This protein binds this small molecule.
Small molecule (SMILES): CC(C)C[C@H](NC(=O)[C@@H](N)[C@@H](C)O)C(=O)N[C@H](C(=O)N[C@@H](CO)C(=O)N[C@@H](CS)C(=O)N[C@@H](CC(N)=O)C(=O)N[C@H](C(=O)N[C@@H](CO)C(=O)N[C@H](C(=O)O)C(C)C)[C@@H](C)O)[C@@H](C)O

Binding-site contacts:
Ligand atom CB contacts residue GLU63 of chain 1.A at 3.6 Å.
Ligand atom OXT contacts residue LYS146 of chain 1.A at 2.9 Å (salt-bridge).
Ligand atom O contacts residue TRP147 of chain 1.A at 2.9 Å (h-bond).
Ligand atom CD2 contacts residue TYR99 of chain 1.A at 3.1 Å (hydrophobic).
Ligand atom OG1 contacts residue LYS66 of chain 1.A at 3.5 Å (salt-bridge).
Ligand atom CA contacts residue TYR7 of chain 1.A at 3.4 Å (hydrophobic).
Ligand atom CA contacts residue TYR171 of chain 1.A at 3.4 Å (hydrophobic).
Ligand atom C contacts residue ASP77 of chain 1.A at 3.5 Å.
Ligand atom N contacts residue TYR99 of chain 1.A at 3.1 Å (h-bond).
Ligand atom N contacts residue TYR171 of chain 1.A at 2.6 Å (h-bond).
Ligand atom CB contacts residue ASP77 of chain 1.A at 3.5 Å.
Ligand atom O contacts residue THR73 of chain 1.A at 3.4 Å.
Ligand atom CD1 contacts residue GLU63 of chain 1.A at 3.5 Å.
Ligand atom CA contacts residue ASP77 of chain 1.A at 3.2 Å.
Ligand atom N contacts residue GLU63 of chain 1.A at 2.8 Å (salt-bridge).
Ligand atom CD1 contacts residue VAL67 of chain 1.A at 3.4 Å (hydrophobic).
Ligand atom OXT contacts residue TYR84 of chain 1.A at 2.9 Å (h-bond).
Ligand atom OG contacts residue ASP77 of chain 1.A at 3.0 Å (salt-bridge).
Ligand atom CA contacts residue GLU63 of chain 1.A at 3.2 Å.
Ligand atom C contacts residue GLU63 of chain 1.A at 3.4 Å.
Ligand atom CG2 contacts residue ASP77 of chain 1.A at 3.5 Å.
Ligand atom OG1 contacts residue GLU63 of chain 1.A at 2.7 Å (salt-bridge).
Ligand atom N contacts residue TYR7 of chain 1.A at 2.6 Å (h-bond).
Ligand atom O contacts residue LYS66 of chain 1.A at 2.8 Å (salt-bridge).
Ligand atom OXT contacts residue THR143 of chain 1.A at 3.1 Å (h-bond).
Ligand atom OG contacts residue VAL76 of chain 1.A at 3.3 Å.
Ligand atom C contacts residue TYR7 of chain 1.A at 3.3 Å (hydrophobic).
Ligand atom O contacts residue THR80 of chain 1.A at 3.5 Å.
Ligand atom N contacts residue TYR159 of chain 1.A at 3.5 Å.
Ligand atom CG contacts residue GLU63 of chain 1.A at 3.4 Å.
Ligand atom CG2 contacts residue TYR99 of chain 1.A at 3.3 Å (hydrophobic).
Ligand atom C contacts residue LYS146 of chain 1.A at 3.1 Å.
Ligand atom O contacts residue TYR7 of chain 1.A at 3.4 Å (h-bond).
Ligand atom CA contacts residue TYR99 of chain 1.A at 3.4 Å (hydrophobic).
Ligand atom N contacts residue ASP77 of chain 1.A at 2.9 Å (salt-bridge).
Ligand atom O contacts residue LYS146 of chain 1.A at 2.6 Å (salt-bridge).
Ligand atom CA contacts residue THR73 of chain 1.A at 3.5 Å.
Ligand atom CD2 contacts residue TYR7 of chain 1.A at 3.5 Å (hydrophobic).
Ligand atom O contacts residue TYR159 of chain 1.A at 2.7 Å (h-bond).
Ligand atom O contacts residue HIS70 of chain 1.A at 2.9 Å.

Sequence of chain 1.A:
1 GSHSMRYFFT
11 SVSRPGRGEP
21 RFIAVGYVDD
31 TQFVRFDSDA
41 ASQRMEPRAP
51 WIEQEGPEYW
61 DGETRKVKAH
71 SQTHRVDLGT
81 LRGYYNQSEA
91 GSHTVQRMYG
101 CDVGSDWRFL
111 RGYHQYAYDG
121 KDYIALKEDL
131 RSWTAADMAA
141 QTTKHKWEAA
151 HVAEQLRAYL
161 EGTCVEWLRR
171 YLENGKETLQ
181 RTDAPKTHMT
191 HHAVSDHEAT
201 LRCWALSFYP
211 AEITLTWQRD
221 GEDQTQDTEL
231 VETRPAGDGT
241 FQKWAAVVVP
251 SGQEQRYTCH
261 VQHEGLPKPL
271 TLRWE